Binding-site contacts:
Ligand atom C7 contacts residue ASN109 of chain 1.E at 3.2 Å.
Ligand atom C3 contacts residue ASN109 of chain 1.E at 3.9 Å.
Ligand atom C6 contacts residue ASN109 of chain 1.E at 3.6 Å.
Ligand atom C7 contacts residue TYR217 of chain 1.E at 4.3 Å (hydrophobic).
Ligand atom O5 contacts residue ASN109 of chain 1.E at 2.5 Å (h-bond).
Ligand atom C5 contacts residue SER216 of chain 1.E at 3.3 Å.
Ligand atom O5 contacts residue GLN218 of chain 1.E at 3.6 Å.
Ligand atom N2 contacts residue TYR217 of chain 1.E at 4.2 Å.
Ligand atom C2 contacts residue ASN109 of chain 1.E at 2.5 Å.
Ligand atom C4 contacts residue ASN109 of chain 1.E at 4.3 Å.
Ligand atom C1 contacts residue ASN109 of chain 1.E at 1.5 Å.
Ligand atom C3 contacts residue SER216 of chain 1.E at 3.8 Å.
Ligand atom O3 contacts residue SER216 of chain 1.E at 4.3 Å.
Ligand atom O5 contacts residue HIS170 of chain 1.E at 4.4 Å.
Ligand atom C4 contacts residue SER216 of chain 1.E at 4.2 Å.
Ligand atom O4 contacts residue SER216 of chain 1.E at 3.6 Å.
Ligand atom C6 contacts residue GLN218 of chain 1.E at 3.5 Å.
Ligand atom C5 contacts residue ASN109 of chain 1.E at 4.1 Å.
Ligand atom C1 contacts residue SER216 of chain 1.E at 3.8 Å.
Ligand atom C5 contacts residue GLN218 of chain 1.E at 4.2 Å.
Ligand atom C8 contacts residue TYR217 of chain 1.E at 3.8 Å (hydrophobic).
Ligand atom C2 contacts residue HIS170 of chain 1.E at 4.3 Å.
Ligand atom O5 contacts residue SER216 of chain 1.E at 3.7 Å.
Ligand atom O7 contacts residue ASN109 of chain 1.E at 3.0 Å (h-bond).
Ligand atom C8 contacts residue ASN109 of chain 1.E at 4.4 Å.
Ligand atom C5 contacts residue ASN109 of chain 1.E at 3.8 Å.
Ligand atom C1 contacts residue HIS170 of chain 1.E at 4.1 Å.
Ligand atom C6 contacts residue SER216 of chain 1.E at 4.0 Å.
Ligand atom N2 contacts residue ASN109 of chain 1.E at 3.0 Å (h-bond).

Sequence of chain 1.E:
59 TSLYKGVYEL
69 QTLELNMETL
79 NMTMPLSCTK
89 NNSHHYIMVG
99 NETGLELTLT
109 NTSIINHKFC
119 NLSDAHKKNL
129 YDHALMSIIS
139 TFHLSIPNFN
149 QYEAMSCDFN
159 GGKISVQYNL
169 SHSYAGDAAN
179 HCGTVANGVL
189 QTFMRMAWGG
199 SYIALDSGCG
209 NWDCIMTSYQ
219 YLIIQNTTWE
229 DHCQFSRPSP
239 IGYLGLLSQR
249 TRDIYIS

The small molecule below binds the protein below.
Small molecule (SMILES): CC(=O)N[C@H]1[C@H](O[C@H]2[C@H](O)[C@@H](NC(C)=O)CO[C@@H]2CO[C@@H]2O[C@@H](C)[C@@H](O)[C@@H](O)[C@@H]2O)O[C@H](CO)[C@@H](O)[C@@H]1O